Binding-site contacts:
Ligand atom CD2 contacts residue TYR126 of chain 1.A at 3.5 Å (hydrophobic).
Ligand atom O22 contacts residue ARG40 of chain 1.A at 3.6 Å (salt-bridge).
Ligand atom N contacts residue THR150 of chain 1.A at 3.1 Å (h-bond).
Ligand atom CG1 contacts residue ASP277 of chain 1.A at 3.7 Å.
Ligand atom O11 contacts residue ARG44 of chain 1.A at 2.7 Å (salt-bridge).
Ligand atom O22 contacts residue SER254 of chain 1.A at 3.0 Å (h-bond).
Ligand atom N contacts residue ALA148 of chain 1.A at 3.1 Å (h-bond).
Ligand atom CB contacts residue ALA148 of chain 1.A at 3.6 Å (hydrophobic).
Ligand atom C contacts residue SER125 of chain 1.A at 3.7 Å.
Ligand atom C contacts residue TYR198 of chain 1.A at 3.1 Å (hydrophobic).
Ligand atom O22 contacts residue ARG253 of chain 1.A at 3.6 Å.
Ligand atom O contacts residue TYR198 of chain 1.A at 3.2 Å.
Ligand atom OXT contacts residue THR150 of chain 1.A at 2.9 Å (h-bond).
Ligand atom OXT contacts residue TYR198 of chain 1.A at 3.3 Å.
Ligand atom O11 contacts residue ARG40 of chain 1.A at 3.4 Å.
Ligand atom CA contacts residue TYR198 of chain 1.A at 3.5 Å (hydrophobic).
Ligand atom OXT contacts residue SER149 of chain 1.A at 3.4 Å.
Ligand atom O12 contacts residue ALA148 of chain 1.A at 3.8 Å.
Ligand atom C contacts residue SER127 of chain 1.A at 3.6 Å.
Ligand atom CD1 contacts residue ARG40 of chain 1.A at 3.5 Å.
Ligand atom CD1 contacts residue LYS365 of chain 1.A at 3.7 Å.
Ligand atom O12 contacts residue ARG44 of chain 1.A at 2.7 Å (salt-bridge).
Ligand atom CA contacts residue ASP277 of chain 1.A at 3.8 Å.
Ligand atom OXT contacts residue SER125 of chain 1.A at 3.7 Å.
Ligand atom O11 contacts residue LYS365 of chain 1.A at 2.7 Å (salt-bridge).
Ligand atom OXT contacts residue SER127 of chain 1.A at 2.7 Å (h-bond).
Ligand atom O21 contacts residue TYR198 of chain 1.A at 3.6 Å.
Ligand atom O contacts residue TYR126 of chain 1.A at 3.5 Å.
Ligand atom N contacts residue ASP277 of chain 1.A at 2.7 Å (salt-bridge).
Ligand atom CB contacts residue SER125 of chain 1.A at 3.4 Å.
Ligand atom O contacts residue SER127 of chain 1.A at 3.1 Å (h-bond).
Ligand atom O22 contacts residue GLY278 of chain 1.A at 3.3 Å.
Ligand atom CD1 contacts residue ARG44 of chain 1.A at 3.5 Å.
Ligand atom CA contacts residue ALA148 of chain 1.A at 3.8 Å (hydrophobic).
Ligand atom O21 contacts residue TYR126 of chain 1.A at 3.4 Å.
Ligand atom OXT contacts residue ALA148 of chain 1.A at 3.6 Å (h-bond).
Ligand atom CG1 contacts residue ARG40 of chain 1.A at 3.5 Å.
Ligand atom N contacts residue TYR198 of chain 1.A at 3.4 Å.
Ligand atom O12 contacts residue SER125 of chain 1.A at 3.4 Å.
Ligand atom O22 contacts residue TYR126 of chain 1.A at 3.7 Å.

The small molecule below binds the protein below.
Small molecule (SMILES): N[C@H](C(=O)O)C1[C@@H](C(=O)O)[C@@H]1C(=O)O

Sequence of chain 1.A:
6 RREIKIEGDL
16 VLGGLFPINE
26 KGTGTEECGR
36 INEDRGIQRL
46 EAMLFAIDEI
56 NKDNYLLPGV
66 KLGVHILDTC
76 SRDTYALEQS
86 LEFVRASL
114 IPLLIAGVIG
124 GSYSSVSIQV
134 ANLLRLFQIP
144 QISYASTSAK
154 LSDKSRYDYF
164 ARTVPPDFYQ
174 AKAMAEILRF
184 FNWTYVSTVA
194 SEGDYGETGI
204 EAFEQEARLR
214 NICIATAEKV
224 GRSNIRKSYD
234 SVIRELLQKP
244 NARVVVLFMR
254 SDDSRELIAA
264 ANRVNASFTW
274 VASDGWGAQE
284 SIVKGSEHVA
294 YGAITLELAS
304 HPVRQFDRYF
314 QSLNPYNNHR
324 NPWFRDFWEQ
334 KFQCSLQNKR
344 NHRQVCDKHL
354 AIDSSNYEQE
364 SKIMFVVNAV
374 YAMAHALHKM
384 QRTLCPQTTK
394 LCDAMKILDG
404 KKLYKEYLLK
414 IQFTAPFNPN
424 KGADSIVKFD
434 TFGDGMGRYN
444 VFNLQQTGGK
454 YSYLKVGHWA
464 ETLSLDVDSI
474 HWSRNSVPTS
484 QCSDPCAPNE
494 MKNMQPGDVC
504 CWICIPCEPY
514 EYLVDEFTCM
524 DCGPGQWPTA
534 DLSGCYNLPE